This protein binds this small molecule.
Small molecule (SMILES): CC(C)C[C@H](NC(=O)[C@H](CC1=c2ccccc2=NC1)NC(=O)[C@H](C)N)C(=O)N[C@@H](Cc1ccccc1)C(=O)N[C@@H](CCC(=O)O)C(=O)N[C@@H](C)C=O

Sequence of chain 5.A:
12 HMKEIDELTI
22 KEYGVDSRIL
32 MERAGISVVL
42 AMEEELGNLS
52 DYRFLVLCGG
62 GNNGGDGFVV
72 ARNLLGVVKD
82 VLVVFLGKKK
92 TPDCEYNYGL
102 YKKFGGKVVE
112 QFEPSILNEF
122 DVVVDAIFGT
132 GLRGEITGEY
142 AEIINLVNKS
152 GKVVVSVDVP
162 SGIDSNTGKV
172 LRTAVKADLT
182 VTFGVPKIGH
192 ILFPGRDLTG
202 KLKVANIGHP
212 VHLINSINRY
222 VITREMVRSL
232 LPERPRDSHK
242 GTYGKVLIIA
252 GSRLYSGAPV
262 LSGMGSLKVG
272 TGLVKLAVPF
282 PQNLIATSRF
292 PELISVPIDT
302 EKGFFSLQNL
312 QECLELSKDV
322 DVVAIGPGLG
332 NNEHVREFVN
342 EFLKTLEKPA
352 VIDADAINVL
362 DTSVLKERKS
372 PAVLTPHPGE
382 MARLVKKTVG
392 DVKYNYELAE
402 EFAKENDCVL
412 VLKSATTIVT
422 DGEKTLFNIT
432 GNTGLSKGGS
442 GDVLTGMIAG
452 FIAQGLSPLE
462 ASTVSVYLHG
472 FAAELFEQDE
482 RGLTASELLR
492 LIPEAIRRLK

Sequence of chain 1.A:
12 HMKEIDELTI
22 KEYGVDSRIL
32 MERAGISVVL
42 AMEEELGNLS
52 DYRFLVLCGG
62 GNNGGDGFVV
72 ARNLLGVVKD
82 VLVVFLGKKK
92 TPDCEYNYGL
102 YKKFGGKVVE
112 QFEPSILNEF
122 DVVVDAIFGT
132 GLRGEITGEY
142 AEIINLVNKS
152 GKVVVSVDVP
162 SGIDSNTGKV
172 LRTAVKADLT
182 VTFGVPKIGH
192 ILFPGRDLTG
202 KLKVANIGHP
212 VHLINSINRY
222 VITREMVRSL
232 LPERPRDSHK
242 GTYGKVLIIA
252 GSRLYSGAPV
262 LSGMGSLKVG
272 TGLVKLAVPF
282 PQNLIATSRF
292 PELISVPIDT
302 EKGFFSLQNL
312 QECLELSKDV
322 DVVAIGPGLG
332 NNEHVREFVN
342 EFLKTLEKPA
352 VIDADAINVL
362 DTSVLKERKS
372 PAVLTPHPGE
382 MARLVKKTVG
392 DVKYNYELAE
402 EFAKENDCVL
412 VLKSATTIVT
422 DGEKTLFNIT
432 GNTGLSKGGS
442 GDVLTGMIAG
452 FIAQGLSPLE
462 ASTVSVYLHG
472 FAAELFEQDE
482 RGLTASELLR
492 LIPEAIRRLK

Binding-site contacts:
Ligand atom CH2 contacts residue ARG34 of chain 5.A at 3.4 Å.
Ligand atom N contacts residue GLU44 of chain 1.A at 2.7 Å (salt-bridge).
Ligand atom O contacts residue VAL205 of chain 5.A at 3.6 Å.
Ligand atom C contacts residue GLU44 of chain 1.A at 3.7 Å.
Ligand atom CB contacts residue ASN49 of chain 1.A at 3.5 Å.
Ligand atom N contacts residue GLU44 of chain 1.A at 3.2 Å (salt-bridge).
Ligand atom CE1 contacts residue ALA206 of chain 5.A at 3.9 Å (hydrophobic).
Ligand atom CD1 contacts residue ASN207 of chain 5.A at 3.5 Å.
Ligand atom CE1 contacts residue SER38 of chain 5.A at 3.8 Å.
Ligand atom CD1 contacts residue ASN74 of chain 1.A at 3.9 Å.
Ligand atom O contacts residue ASN207 of chain 5.A at 3.3 Å (h-bond).
Ligand atom CE3 contacts residue LEU41 of chain 1.A at 3.8 Å (hydrophobic).
Ligand atom CA contacts residue VAL205 of chain 5.A at 3.3 Å (hydrophobic).
Ligand atom NE1 contacts residue ASN74 of chain 1.A at 3.0 Å (h-bond).
Ligand atom CE2 contacts residue ASN207 of chain 5.A at 3.5 Å.
Ligand atom CZ contacts residue ALA42 of chain 5.A at 3.6 Å (hydrophobic).
Ligand atom O contacts residue VAL205 of chain 5.A at 2.8 Å (h-bond).
Ligand atom CD1 contacts residue VAL205 of chain 5.A at 3.9 Å (hydrophobic).
Ligand atom O contacts residue ALA206 of chain 5.A at 3.2 Å.
Ligand atom CA contacts residue GLU44 of chain 1.A at 3.8 Å.
Ligand atom CD1 contacts residue VAL40 of chain 1.A at 3.9 Å (hydrophobic).
Ligand atom N contacts residue VAL205 of chain 5.A at 2.8 Å (h-bond).
Ligand atom NE1 contacts residue ASN207 of chain 5.A at 3.6 Å (h-bond).
Ligand atom CA contacts residue VAL205 of chain 5.A at 3.9 Å (hydrophobic).
Ligand atom CD2 contacts residue GLU45 of chain 5.A at 3.8 Å.
Ligand atom CD2 contacts residue VAL40 of chain 1.A at 3.5 Å (hydrophobic).
Ligand atom CZ contacts residue SER38 of chain 5.A at 3.4 Å.
Ligand atom CZ2 contacts residue ASN74 of chain 1.A at 3.5 Å.
Ligand atom NE1 contacts residue VAL40 of chain 1.A at 3.8 Å.
Ligand atom CZ2 contacts residue ASN207 of chain 5.A at 3.6 Å.
Ligand atom CZ2 contacts residue ARG34 of chain 5.A at 3.6 Å.
Ligand atom CD2 contacts residue LEU41 of chain 5.A at 3.5 Å (hydrophobic).
Ligand atom CE2 contacts residue VAL40 of chain 1.A at 3.6 Å (hydrophobic).
Ligand atom CB contacts residue GLU44 of chain 1.A at 3.4 Å.
Ligand atom CG contacts residue VAL40 of chain 1.A at 3.7 Å (hydrophobic).
Ligand atom O contacts residue LYS204 of chain 5.A at 3.7 Å.
Ligand atom CH2 contacts residue ILE37 of chain 1.A at 3.8 Å (hydrophobic).
Ligand atom CA contacts residue GLU44 of chain 1.A at 3.6 Å.
Ligand atom C contacts residue VAL205 of chain 5.A at 3.5 Å (hydrophobic).
Ligand atom O contacts residue ASN207 of chain 5.A at 2.8 Å (h-bond).